Sequence of chain 1.A:
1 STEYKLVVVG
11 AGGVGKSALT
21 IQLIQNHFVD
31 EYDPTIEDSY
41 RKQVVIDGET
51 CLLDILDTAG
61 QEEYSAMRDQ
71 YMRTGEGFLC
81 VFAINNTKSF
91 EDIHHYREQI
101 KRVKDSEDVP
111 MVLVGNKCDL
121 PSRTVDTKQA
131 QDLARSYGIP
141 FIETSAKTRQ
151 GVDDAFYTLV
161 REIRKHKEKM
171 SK

Binding-site contacts:
Ligand atom O2' contacts residue VAL29 of chain 1.A at 2.8 Å (h-bond).
Ligand atom O6 contacts residue LYS117 of chain 1.A at 3.4 Å.
Ligand atom O1B contacts residue MG1 of chain 1.B at 2.1 Å.
Ligand atom O2B contacts residue LYS16 of chain 1.A at 2.8 Å (salt-bridge).
Ligand atom N3B contacts residue MG1 of chain 1.B at 3.5 Å.
Ligand atom N2 contacts residue ASP119 of chain 1.A at 3.0 Å (salt-bridge).
Ligand atom O2G contacts residue MG1 of chain 1.B at 2.0 Å.
Ligand atom PB contacts residue MG1 of chain 1.B at 3.2 Å.
Ligand atom C3' contacts residue GLU31 of chain 1.A at 3.5 Å.
Ligand atom C6 contacts residue ASP119 of chain 1.A at 3.6 Å.
Ligand atom O3A contacts residue GLY13 of chain 1.A at 3.6 Å.
Ligand atom O6 contacts residue LYS147 of chain 1.A at 3.6 Å (salt-bridge).
Ligand atom O3' contacts residue ASP30 of chain 1.A at 2.9 Å (salt-bridge).
Ligand atom PG contacts residue MG1 of chain 1.B at 3.2 Å.
Ligand atom O4' contacts residue LYS117 of chain 1.A at 3.2 Å (salt-bridge).
Ligand atom O2' contacts residue PHE28 of chain 1.A at 3.3 Å.
Ligand atom O2A contacts residue GLY15 of chain 1.A at 3.3 Å.
Ligand atom O2A contacts residue SER17 of chain 1.A at 3.4 Å (h-bond).
Ligand atom O3G contacts residue LYS16 of chain 1.A at 2.6 Å (salt-bridge).
Ligand atom O3G contacts residue GLY12 of chain 1.A at 3.5 Å.
Ligand atom O1B contacts residue SER17 of chain 1.A at 2.9 Å (h-bond).
Ligand atom O2G contacts residue THR35 of chain 1.A at 2.9 Å (h-bond).
Ligand atom N1 contacts residue ASP119 of chain 1.A at 2.8 Å (salt-bridge).
Ligand atom O2B contacts residue GLY15 of chain 1.A at 3.1 Å (h-bond).
Ligand atom O6 contacts residue SER145 of chain 1.A at 3.4 Å.
Ligand atom N3B contacts residue GLY13 of chain 1.A at 3.1 Å (h-bond).
Ligand atom O2B contacts residue GLY13 of chain 1.A at 3.5 Å (h-bond).
Ligand atom O1G contacts residue PRO34 of chain 1.A at 3.5 Å.
Ligand atom O2A contacts residue ALA18 of chain 1.A at 2.8 Å (h-bond).
Ligand atom O2' contacts residue ASP30 of chain 1.A at 3.0 Å (salt-bridge).
Ligand atom O1G contacts residue TYR32 of chain 1.A at 3.5 Å.
Ligand atom O2B contacts residue VAL14 of chain 1.A at 3.2 Å (h-bond).
Ligand atom O1B contacts residue LYS16 of chain 1.A at 3.5 Å (salt-bridge).
Ligand atom O6 contacts residue ALA146 of chain 1.A at 2.9 Å (h-bond).
Ligand atom O6 contacts residue ASP119 of chain 1.A at 3.4 Å (salt-bridge).
Ligand atom O3A contacts residue GLY15 of chain 1.A at 3.2 Å (h-bond).
Ligand atom N7 contacts residue ASN116 of chain 1.A at 3.2 Å (h-bond).
Ligand atom C8 contacts residue GLY15 of chain 1.A at 3.6 Å.
Ligand atom O3G contacts residue GLY60 of chain 1.A at 2.9 Å (h-bond).
Ligand atom O6 contacts residue ASN116 of chain 1.A at 3.3 Å (h-bond).

A protein and the small-molecule ligand that binds it are described below.
Small molecule (SMILES): Nc1nc2c(ncn2[C@@H]2O[C@H](CO[P](=O)(O)O[P](=O)(O)NP(=O)(O)O)[C@@H](O)[C@H]2O)c(=O)[nH]1